The small molecule below binds the protein below.
Small molecule (SMILES): O=C(O)c1cc[n+]([O-])c(O)c1

Binding-site contacts:
Ligand atom C2 contacts residue FE1 of chain 1.M at 2.9 Å.
Ligand atom O3 contacts residue GLN177 of chain 1.B at 3.7 Å.
Ligand atom C6 contacts residue TYR147 of chain 1.B at 3.6 Å (hydrophobic).
Ligand atom C5 contacts residue TRP149 of chain 1.B at 3.9 Å (hydrophobic).
Ligand atom O1 contacts residue TYR24 of chain 1.B at 2.3 Å (h-bond).
Ligand atom C2 contacts residue HIS162 of chain 1.B at 4.1 Å.
Ligand atom C4 contacts residue ILE191 of chain 1.B at 4.0 Å (hydrophobic).
Ligand atom O3 contacts residue HIS160 of chain 1.B at 3.5 Å (h-bond).
Ligand atom O3 contacts residue FE1 of chain 1.M at 2.5 Å.
Ligand atom C7 contacts residue PRO15 of chain 1.A at 3.5 Å (hydrophobic).
Ligand atom N1 contacts residue FE1 of chain 1.M at 2.7 Å.
Ligand atom O2 contacts residue PRO15 of chain 1.A at 4.0 Å.
Ligand atom C6 contacts residue PRO15 of chain 1.A at 4.1 Å (hydrophobic).
Ligand atom C2 contacts residue PRO15 of chain 1.A at 4.0 Å (hydrophobic).
Ligand atom O4 contacts residue HIS160 of chain 1.B at 3.3 Å (h-bond).
Ligand atom O1 contacts residue ARG133 of chain 1.A at 3.8 Å.
Ligand atom O4 contacts residue TYR108 of chain 1.B at 3.3 Å (h-bond).
Ligand atom O4 contacts residue ARG157 of chain 1.B at 3.9 Å.
Ligand atom O4 contacts residue FE1 of chain 1.M at 1.9 Å.
Ligand atom O1 contacts residue ILE191 of chain 1.B at 3.8 Å.
Ligand atom C2 contacts residue ARG157 of chain 1.B at 3.3 Å.
Ligand atom C3 contacts residue ARG157 of chain 1.B at 4.0 Å.
Ligand atom C5 contacts residue PRO15 of chain 1.A at 3.6 Å (hydrophobic).
Ligand atom C4 contacts residue PRO15 of chain 1.A at 3.2 Å (hydrophobic).
Ligand atom C7 contacts residue TYR24 of chain 1.B at 3.5 Å (hydrophobic).
Ligand atom O2 contacts residue TYR24 of chain 1.B at 4.0 Å.
Ligand atom C3 contacts residue PRO15 of chain 1.A at 3.4 Å (hydrophobic).
Ligand atom O2 contacts residue TRP149 of chain 1.B at 3.3 Å.
Ligand atom C6 contacts residue FE1 of chain 1.M at 3.9 Å.
Ligand atom O1 contacts residue PRO15 of chain 1.A at 3.9 Å.
Ligand atom C7 contacts residue TRP149 of chain 1.B at 3.7 Å (hydrophobic).
Ligand atom C6 contacts residue ARG157 of chain 1.B at 4.1 Å.
Ligand atom C3 contacts residue GLY14 of chain 1.A at 3.8 Å.
Ligand atom O3 contacts residue ARG157 of chain 1.B at 2.8 Å (salt-bridge).
Ligand atom O1 contacts residue THR12 of chain 1.A at 4.0 Å.
Ligand atom O4 contacts residue TYR147 of chain 1.B at 4.0 Å.
Ligand atom N1 contacts residue ARG157 of chain 1.B at 3.9 Å.
Ligand atom C7 contacts residue ILE191 of chain 1.B at 4.1 Å (hydrophobic).
Ligand atom O3 contacts residue HIS162 of chain 1.B at 3.0 Å.
Ligand atom C3 contacts residue ILE191 of chain 1.B at 3.7 Å (hydrophobic).

Sequence of chain 1.B:
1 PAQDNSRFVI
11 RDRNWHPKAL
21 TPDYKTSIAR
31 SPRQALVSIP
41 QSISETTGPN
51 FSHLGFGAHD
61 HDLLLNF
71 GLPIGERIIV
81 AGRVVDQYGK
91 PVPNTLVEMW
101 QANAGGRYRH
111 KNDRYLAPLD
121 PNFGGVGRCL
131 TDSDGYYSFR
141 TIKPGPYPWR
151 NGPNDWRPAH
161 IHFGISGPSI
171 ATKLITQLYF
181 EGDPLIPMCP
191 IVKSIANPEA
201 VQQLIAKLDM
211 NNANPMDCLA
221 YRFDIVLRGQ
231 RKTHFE

Sequence of chain 1.A:
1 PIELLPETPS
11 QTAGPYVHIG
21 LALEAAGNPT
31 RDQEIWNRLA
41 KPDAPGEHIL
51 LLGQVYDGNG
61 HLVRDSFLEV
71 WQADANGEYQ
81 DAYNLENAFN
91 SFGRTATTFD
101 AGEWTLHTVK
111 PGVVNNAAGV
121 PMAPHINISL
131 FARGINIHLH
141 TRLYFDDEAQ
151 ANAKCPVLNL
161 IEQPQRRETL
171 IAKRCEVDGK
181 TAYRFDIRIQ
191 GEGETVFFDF